The protein below binds the small molecule below.
Small molecule (SMILES): CC(=O)N[C@@H]1[C@@H](O)[C@H](O)[C@@H](CO)O[C@H]1O

Binding-site contacts:
Ligand atom N2 contacts residue ASN655 of chain 1.C at 2.9 Å (h-bond).
Ligand atom C2 contacts residue ASN655 of chain 1.C at 2.4 Å.
Ligand atom O5 contacts residue ASN655 of chain 1.C at 2.4 Å (h-bond).
Ligand atom O7 contacts residue ASN655 of chain 1.C at 3.8 Å.
Ligand atom C3 contacts residue ASN655 of chain 1.C at 3.8 Å.
Ligand atom C7 contacts residue ASN655 of chain 1.C at 3.5 Å.
Ligand atom C4 contacts residue ASN655 of chain 1.C at 4.2 Å.
Ligand atom C1 contacts residue ASN655 of chain 1.C at 1.4 Å.
Ligand atom C8 contacts residue TYR653 of chain 1.C at 3.8 Å (hydrophobic).
Ligand atom C5 contacts residue ASN655 of chain 1.C at 3.7 Å.

Sequence of chain 1.C:
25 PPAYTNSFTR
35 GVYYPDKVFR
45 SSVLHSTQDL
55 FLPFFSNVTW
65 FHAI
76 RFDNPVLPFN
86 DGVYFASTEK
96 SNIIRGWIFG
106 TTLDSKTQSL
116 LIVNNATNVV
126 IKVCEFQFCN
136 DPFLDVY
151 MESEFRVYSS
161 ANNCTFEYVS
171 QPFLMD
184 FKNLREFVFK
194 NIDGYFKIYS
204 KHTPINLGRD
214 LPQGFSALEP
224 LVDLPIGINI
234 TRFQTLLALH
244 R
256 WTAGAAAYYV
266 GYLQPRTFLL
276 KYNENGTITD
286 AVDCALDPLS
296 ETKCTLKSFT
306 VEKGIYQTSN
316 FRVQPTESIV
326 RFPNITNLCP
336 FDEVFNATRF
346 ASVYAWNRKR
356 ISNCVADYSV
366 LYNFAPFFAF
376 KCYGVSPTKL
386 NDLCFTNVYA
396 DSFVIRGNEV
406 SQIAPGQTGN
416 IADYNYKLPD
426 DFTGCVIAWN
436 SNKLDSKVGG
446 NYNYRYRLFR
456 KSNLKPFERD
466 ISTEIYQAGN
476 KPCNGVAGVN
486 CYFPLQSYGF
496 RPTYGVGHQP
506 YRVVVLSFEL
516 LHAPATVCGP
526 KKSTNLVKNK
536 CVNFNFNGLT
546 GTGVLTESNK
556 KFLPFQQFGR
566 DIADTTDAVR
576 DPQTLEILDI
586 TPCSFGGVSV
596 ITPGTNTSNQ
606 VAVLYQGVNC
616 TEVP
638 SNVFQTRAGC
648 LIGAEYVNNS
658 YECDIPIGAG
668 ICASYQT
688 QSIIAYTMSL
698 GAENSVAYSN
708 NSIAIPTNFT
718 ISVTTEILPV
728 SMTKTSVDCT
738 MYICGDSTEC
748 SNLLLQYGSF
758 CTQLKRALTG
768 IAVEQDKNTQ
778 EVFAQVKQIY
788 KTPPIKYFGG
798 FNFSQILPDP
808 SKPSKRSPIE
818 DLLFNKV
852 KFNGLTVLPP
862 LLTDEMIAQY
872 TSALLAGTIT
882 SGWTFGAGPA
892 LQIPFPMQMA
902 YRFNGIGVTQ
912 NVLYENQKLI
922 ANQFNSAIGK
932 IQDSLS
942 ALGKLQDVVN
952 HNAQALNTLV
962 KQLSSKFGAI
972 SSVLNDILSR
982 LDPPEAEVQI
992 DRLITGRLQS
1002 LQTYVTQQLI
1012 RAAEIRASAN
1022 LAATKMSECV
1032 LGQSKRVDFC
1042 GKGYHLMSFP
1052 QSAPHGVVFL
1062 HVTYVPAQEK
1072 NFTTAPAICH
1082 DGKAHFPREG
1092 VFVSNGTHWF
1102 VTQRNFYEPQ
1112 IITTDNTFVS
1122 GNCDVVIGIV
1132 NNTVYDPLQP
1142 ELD